This small molecule binds to this protein.
Small molecule (SMILES): O=[N+]([O-])c1ccc(O)cc1

Sequence of chain 1.A:
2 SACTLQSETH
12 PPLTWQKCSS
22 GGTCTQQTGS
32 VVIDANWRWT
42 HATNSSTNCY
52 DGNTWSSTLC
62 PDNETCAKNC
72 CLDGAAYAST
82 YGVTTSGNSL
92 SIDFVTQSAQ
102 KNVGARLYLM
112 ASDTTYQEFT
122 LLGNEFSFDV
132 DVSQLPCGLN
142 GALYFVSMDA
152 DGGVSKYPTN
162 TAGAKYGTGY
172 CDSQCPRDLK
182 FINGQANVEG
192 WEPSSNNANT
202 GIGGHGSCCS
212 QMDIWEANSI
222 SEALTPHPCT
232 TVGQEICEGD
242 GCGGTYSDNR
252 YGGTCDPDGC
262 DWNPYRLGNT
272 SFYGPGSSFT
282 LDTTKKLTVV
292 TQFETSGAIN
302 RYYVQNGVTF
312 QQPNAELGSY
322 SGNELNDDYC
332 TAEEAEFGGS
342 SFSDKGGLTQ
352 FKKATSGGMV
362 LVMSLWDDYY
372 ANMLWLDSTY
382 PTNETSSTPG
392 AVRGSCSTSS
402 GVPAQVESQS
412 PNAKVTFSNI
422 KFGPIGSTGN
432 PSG

Binding-site contacts:
Ligand atom O3 contacts residue PHE338 of chain 1.A at 3.7 Å.
Ligand atom C4 contacts residue ARG394 of chain 1.A at 3.8 Å.
Ligand atom C5 contacts residue BGC1 of chain 1.C at 3.8 Å.
Ligand atom OH contacts residue ARG394 of chain 1.A at 3.6 Å.
Ligand atom C5 contacts residue PRO382 of chain 1.A at 4.1 Å (hydrophobic).
Ligand atom C6 contacts residue PRO382 of chain 1.A at 4.5 Å (hydrophobic).
Ligand atom O2 contacts residue GLY339 of chain 1.A at 3.4 Å.
Ligand atom O2 contacts residue PHE338 of chain 1.A at 3.4 Å (h-bond).
Ligand atom O2 contacts residue GLY340 of chain 1.A at 3.6 Å.
Ligand atom OH contacts residue TYR381 of chain 1.A at 3.5 Å.
Ligand atom N1 contacts residue PHE338 of chain 1.A at 3.6 Å (h-bond).
Ligand atom OH contacts residue BGC1 of chain 1.C at 1.7 Å.
Ligand atom C2 contacts residue BGC1 of chain 1.C at 4.0 Å.
Ligand atom C4 contacts residue BGC1 of chain 1.C at 2.5 Å.
Ligand atom C3 contacts residue ARG394 of chain 1.A at 4.0 Å.
Ligand atom C1 contacts residue PHE338 of chain 1.A at 4.4 Å (hydrophobic).
Ligand atom C3 contacts residue BGC1 of chain 1.C at 2.7 Å.